The protein below binds the small molecule below.
Small molecule (SMILES): CC(=O)N[C@H]1[C@H](O[C@H]2[C@H](O)[C@@H](NC(C)=O)CO[C@@H]2CO)O[C@H](CO)[C@@H](O)[C@@H]1O

Sequence of chain 1.C:
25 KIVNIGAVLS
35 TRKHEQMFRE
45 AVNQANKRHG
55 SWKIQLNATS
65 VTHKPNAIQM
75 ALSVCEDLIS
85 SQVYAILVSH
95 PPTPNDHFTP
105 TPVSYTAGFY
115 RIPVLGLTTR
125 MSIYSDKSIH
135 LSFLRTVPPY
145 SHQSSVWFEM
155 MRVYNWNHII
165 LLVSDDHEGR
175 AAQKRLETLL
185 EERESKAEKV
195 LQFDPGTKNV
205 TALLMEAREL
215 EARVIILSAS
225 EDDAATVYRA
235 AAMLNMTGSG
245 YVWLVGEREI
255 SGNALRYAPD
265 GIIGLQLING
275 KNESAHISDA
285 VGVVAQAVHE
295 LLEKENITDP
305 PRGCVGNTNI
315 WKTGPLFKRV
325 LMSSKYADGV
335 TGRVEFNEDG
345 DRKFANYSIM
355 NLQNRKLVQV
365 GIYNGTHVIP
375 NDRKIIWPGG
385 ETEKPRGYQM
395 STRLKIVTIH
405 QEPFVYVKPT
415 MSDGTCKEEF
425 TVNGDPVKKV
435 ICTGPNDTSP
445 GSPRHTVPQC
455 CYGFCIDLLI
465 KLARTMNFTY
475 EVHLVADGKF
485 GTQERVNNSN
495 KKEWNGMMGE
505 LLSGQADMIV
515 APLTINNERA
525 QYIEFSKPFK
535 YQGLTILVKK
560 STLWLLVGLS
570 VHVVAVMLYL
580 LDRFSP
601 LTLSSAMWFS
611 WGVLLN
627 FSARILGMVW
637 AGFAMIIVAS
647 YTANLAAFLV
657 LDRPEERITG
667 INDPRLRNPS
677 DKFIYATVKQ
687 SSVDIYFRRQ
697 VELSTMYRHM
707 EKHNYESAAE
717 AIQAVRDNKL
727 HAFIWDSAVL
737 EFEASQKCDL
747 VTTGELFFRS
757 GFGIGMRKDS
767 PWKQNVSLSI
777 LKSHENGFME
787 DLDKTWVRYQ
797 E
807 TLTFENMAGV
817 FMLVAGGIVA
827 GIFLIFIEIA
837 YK

Binding-site contacts:
Ligand atom O7 contacts residue HIS449 of chain 1.C at 3.5 Å (h-bond).
Ligand atom N2 contacts residue SER446 of chain 1.C at 3.9 Å.
Ligand atom C5 contacts residue ASN440 of chain 1.C at 3.7 Å.
Ligand atom C8 contacts residue HIS449 of chain 1.C at 3.4 Å.
Ligand atom C3 contacts residue VAL451 of chain 1.C at 4.5 Å (hydrophobic).
Ligand atom C8 contacts residue ARG448 of chain 1.C at 3.9 Å.
Ligand atom C2 contacts residue ASN440 of chain 1.C at 2.6 Å.
Ligand atom C3 contacts residue ASN440 of chain 1.C at 3.8 Å.
Ligand atom O7 contacts residue SER446 of chain 1.C at 3.3 Å.
Ligand atom C7 contacts residue HIS449 of chain 1.C at 3.9 Å.
Ligand atom C4 contacts residue ASN440 of chain 1.C at 4.2 Å.
Ligand atom C7 contacts residue SER446 of chain 1.C at 3.5 Å.
Ligand atom C7 contacts residue ASN440 of chain 1.C at 4.2 Å.
Ligand atom O3 contacts residue HIS449 of chain 1.C at 4.0 Å.
Ligand atom C8 contacts residue SER446 of chain 1.C at 3.7 Å.
Ligand atom N2 contacts residue ASN440 of chain 1.C at 3.2 Å (h-bond).
Ligand atom C1 contacts residue ASN440 of chain 1.C at 1.4 Å.
Ligand atom O5 contacts residue ASN440 of chain 1.C at 2.3 Å (h-bond).